Sequence of chain 1.A:
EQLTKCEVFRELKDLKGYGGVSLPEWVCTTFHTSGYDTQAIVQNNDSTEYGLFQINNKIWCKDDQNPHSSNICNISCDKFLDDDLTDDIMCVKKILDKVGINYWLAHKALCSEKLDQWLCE

This small molecule binds to this protein.
Small molecule (SMILES): Oc1cc(O)c2c(c1)O[C@H](c1cc(O)c(O)c(O)c1)[C@H](O)C2

Binding-site contacts:
Ligand atom O22 contacts residue CYS6 of chain 1.A at 4.2 Å.
Ligand atom C11 contacts residue CYS6 of chain 1.A at 3.5 Å (hydrophobic).
Ligand atom C7 contacts residue ARG10 of chain 1.A at 3.6 Å.
Ligand atom C16 contacts residue CYS6 of chain 1.A at 3.5 Å (hydrophobic).
Ligand atom C9 contacts residue GLU121 of chain 1.A at 4.3 Å.
Ligand atom O18 contacts residue ARG10 of chain 1.A at 3.8 Å.
Ligand atom C8 contacts residue PHE9 of chain 1.A at 4.4 Å (hydrophobic).
Ligand atom O19 contacts residue ARG10 of chain 1.A at 3.6 Å.
Ligand atom C9 contacts residue CYS120 of chain 1.A at 4.2 Å (hydrophobic).
Ligand atom C2 contacts residue GLU121 of chain 1.A at 4.0 Å.
Ligand atom C15 contacts residue GLU121 of chain 1.A at 3.7 Å.
Ligand atom C9 contacts residue ARG10 of chain 1.A at 4.3 Å.
Ligand atom C15 contacts residue CYS120 of chain 1.A at 4.1 Å (hydrophobic).
Ligand atom C2 contacts residue CYS6 of chain 1.A at 3.5 Å (hydrophobic).
Ligand atom C9 contacts residue CYS6 of chain 1.A at 4.1 Å (hydrophobic).
Ligand atom O1 contacts residue GLU121 of chain 1.A at 3.4 Å (salt-bridge).
Ligand atom C16 contacts residue GLU121 of chain 1.A at 3.2 Å.
Ligand atom C6 contacts residue ARG10 of chain 1.A at 3.6 Å.
Ligand atom C16 contacts residue CYS120 of chain 1.A at 3.9 Å (hydrophobic).
Ligand atom C12 contacts residue CYS6 of chain 1.A at 3.9 Å (hydrophobic).
Ligand atom C10 contacts residue CYS6 of chain 1.A at 4.0 Å (hydrophobic).
Ligand atom O22 contacts residue GLU121 of chain 1.A at 2.9 Å (salt-bridge).
Ligand atom O1 contacts residue CYS120 of chain 1.A at 3.9 Å.
Ligand atom O19 contacts residue PHE9 of chain 1.A at 3.5 Å.
Ligand atom C13 contacts residue CYS6 of chain 1.A at 4.3 Å (hydrophobic).
Ligand atom C9 contacts residue PHE9 of chain 1.A at 3.9 Å (hydrophobic).
Ligand atom C11 contacts residue GLU121 of chain 1.A at 3.9 Å.
Ligand atom C15 contacts residue CYS6 of chain 1.A at 3.7 Å (hydrophobic).
Ligand atom C8 contacts residue ARG10 of chain 1.A at 4.1 Å.
Ligand atom O1 contacts residue CYS6 of chain 1.A at 3.5 Å.
Ligand atom C14 contacts residue CYS6 of chain 1.A at 4.1 Å (hydrophobic).
Ligand atom O17 contacts residue GLU121 of chain 1.A at 2.9 Å (salt-bridge).
Ligand atom O22 contacts residue LEU119 of chain 1.A at 4.2 Å.
Ligand atom C3 contacts residue GLU121 of chain 1.A at 3.9 Å.
Ligand atom O22 contacts residue CYS120 of chain 1.A at 3.4 Å.
Ligand atom C10 contacts residue GLU121 of chain 1.A at 4.1 Å.
Ligand atom C5 contacts residue GLU121 of chain 1.A at 4.2 Å.